The protein below binds the small molecule below.
Small molecule (SMILES): CC(C)C[C@H](NC(=O)[C@H](CCCN=C(N)N)NC(=O)CNC(=O)[C@H](Cc1ccccc1)NC(=O)[C@H](CO)NC(=O)[C@H](CO)NC(=O)[C@@H](N)CO)C(=O)N[C@@H](C)C=O

Sequence of chain 1.C:
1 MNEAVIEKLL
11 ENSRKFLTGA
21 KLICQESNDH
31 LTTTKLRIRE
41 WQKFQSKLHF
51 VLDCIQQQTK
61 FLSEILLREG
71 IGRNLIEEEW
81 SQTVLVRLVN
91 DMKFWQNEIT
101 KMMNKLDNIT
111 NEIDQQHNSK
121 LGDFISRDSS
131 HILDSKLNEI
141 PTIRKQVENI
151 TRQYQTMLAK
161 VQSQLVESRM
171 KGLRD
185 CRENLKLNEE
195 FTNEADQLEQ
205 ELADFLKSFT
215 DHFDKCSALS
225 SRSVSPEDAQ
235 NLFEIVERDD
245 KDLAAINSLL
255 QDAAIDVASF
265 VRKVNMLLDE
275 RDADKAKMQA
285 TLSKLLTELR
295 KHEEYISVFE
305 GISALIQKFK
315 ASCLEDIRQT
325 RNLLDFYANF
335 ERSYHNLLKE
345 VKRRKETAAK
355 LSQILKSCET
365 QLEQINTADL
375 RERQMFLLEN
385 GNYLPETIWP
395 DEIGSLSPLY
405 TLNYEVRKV

Binding-site contacts:
Ligand atom CZ contacts residue ASP215 of chain 1.C at 3.8 Å.
Ligand atom CD2 contacts residue SER212 of chain 1.C at 3.4 Å.
Ligand atom NH1 contacts residue LYS211 of chain 1.C at 3.2 Å.
Ligand atom CD2 contacts residue ASP208 of chain 1.C at 3.8 Å.
Ligand atom CZ contacts residue LEU247 of chain 1.C at 3.7 Å (hydrophobic).
Ligand atom C contacts residue ASP243 of chain 1.C at 4.0 Å.
Ligand atom CB contacts residue ILE250 of chain 1.C at 3.8 Å (hydrophobic).
Ligand atom CD2 contacts residue ILE250 of chain 1.C at 3.3 Å (hydrophobic).
Ligand atom OG contacts residue HIS216 of chain 1.C at 3.4 Å.
Ligand atom CZ contacts residue SER212 of chain 1.C at 3.5 Å.
Ligand atom CE1 contacts residue ILE250 of chain 1.C at 4.0 Å (hydrophobic).
Ligand atom NH1 contacts residue ASP215 of chain 1.C at 3.9 Å.
Ligand atom CZ contacts residue LYS211 of chain 1.C at 3.9 Å.
Ligand atom OG contacts residue ASP243 of chain 1.C at 2.9 Å (salt-bridge).
Ligand atom CA contacts residue ASP243 of chain 1.C at 3.8 Å.
Ligand atom CE2 contacts residue ILE250 of chain 1.C at 3.7 Å (hydrophobic).
Ligand atom CD1 contacts residue ILE250 of chain 1.C at 3.7 Å (hydrophobic).
Ligand atom CD1 contacts residue SER212 of chain 1.C at 4.0 Å.
Ligand atom O contacts residue SER212 of chain 1.C at 3.4 Å.
Ligand atom CD2 contacts residue ASP243 of chain 1.C at 3.8 Å.
Ligand atom CG contacts residue ILE250 of chain 1.C at 3.3 Å (hydrophobic).
Ligand atom CB contacts residue ASP243 of chain 1.C at 3.6 Å.
Ligand atom CZ contacts residue HIS216 of chain 1.C at 3.9 Å.
Ligand atom CB contacts residue SER212 of chain 1.C at 3.7 Å.
Ligand atom N contacts residue ASP243 of chain 1.C at 3.2 Å (salt-bridge).
Ligand atom CE2 contacts residue ASP243 of chain 1.C at 3.8 Å.
Ligand atom CE1 contacts residue PHE213 of chain 1.C at 3.8 Å (hydrophobic).
Ligand atom CE2 contacts residue LEU247 of chain 1.C at 3.8 Å (hydrophobic).
Ligand atom CE1 contacts residue SER212 of chain 1.C at 3.1 Å.
Ligand atom NH2 contacts residue ASP215 of chain 1.C at 2.7 Å (salt-bridge).
Ligand atom CD1 contacts residue SER212 of chain 1.C at 3.0 Å.
Ligand atom CD contacts residue ASP208 of chain 1.C at 4.0 Å.
Ligand atom CB contacts residue ASP215 of chain 1.C at 3.4 Å.
Ligand atom CD1 contacts residue ILE250 of chain 1.C at 3.5 Å (hydrophobic).
Ligand atom NE contacts residue SER212 of chain 1.C at 3.6 Å.
Ligand atom CD1 contacts residue PHE209 of chain 1.C at 3.5 Å (hydrophobic).
Ligand atom CD2 contacts residue PHE209 of chain 1.C at 3.8 Å (hydrophobic).
Ligand atom CG contacts residue SER212 of chain 1.C at 3.7 Å.
Ligand atom CB contacts residue HIS216 of chain 1.C at 3.4 Å.
Ligand atom CZ contacts residue PHE213 of chain 1.C at 4.0 Å (hydrophobic).